The small molecule below binds the protein below.
Small molecule (SMILES): CC(=O)N[C@@H]1[C@@H](O)[C@H](O)[C@@H](CO)O[C@H]1O

Sequence of chain 1.B:
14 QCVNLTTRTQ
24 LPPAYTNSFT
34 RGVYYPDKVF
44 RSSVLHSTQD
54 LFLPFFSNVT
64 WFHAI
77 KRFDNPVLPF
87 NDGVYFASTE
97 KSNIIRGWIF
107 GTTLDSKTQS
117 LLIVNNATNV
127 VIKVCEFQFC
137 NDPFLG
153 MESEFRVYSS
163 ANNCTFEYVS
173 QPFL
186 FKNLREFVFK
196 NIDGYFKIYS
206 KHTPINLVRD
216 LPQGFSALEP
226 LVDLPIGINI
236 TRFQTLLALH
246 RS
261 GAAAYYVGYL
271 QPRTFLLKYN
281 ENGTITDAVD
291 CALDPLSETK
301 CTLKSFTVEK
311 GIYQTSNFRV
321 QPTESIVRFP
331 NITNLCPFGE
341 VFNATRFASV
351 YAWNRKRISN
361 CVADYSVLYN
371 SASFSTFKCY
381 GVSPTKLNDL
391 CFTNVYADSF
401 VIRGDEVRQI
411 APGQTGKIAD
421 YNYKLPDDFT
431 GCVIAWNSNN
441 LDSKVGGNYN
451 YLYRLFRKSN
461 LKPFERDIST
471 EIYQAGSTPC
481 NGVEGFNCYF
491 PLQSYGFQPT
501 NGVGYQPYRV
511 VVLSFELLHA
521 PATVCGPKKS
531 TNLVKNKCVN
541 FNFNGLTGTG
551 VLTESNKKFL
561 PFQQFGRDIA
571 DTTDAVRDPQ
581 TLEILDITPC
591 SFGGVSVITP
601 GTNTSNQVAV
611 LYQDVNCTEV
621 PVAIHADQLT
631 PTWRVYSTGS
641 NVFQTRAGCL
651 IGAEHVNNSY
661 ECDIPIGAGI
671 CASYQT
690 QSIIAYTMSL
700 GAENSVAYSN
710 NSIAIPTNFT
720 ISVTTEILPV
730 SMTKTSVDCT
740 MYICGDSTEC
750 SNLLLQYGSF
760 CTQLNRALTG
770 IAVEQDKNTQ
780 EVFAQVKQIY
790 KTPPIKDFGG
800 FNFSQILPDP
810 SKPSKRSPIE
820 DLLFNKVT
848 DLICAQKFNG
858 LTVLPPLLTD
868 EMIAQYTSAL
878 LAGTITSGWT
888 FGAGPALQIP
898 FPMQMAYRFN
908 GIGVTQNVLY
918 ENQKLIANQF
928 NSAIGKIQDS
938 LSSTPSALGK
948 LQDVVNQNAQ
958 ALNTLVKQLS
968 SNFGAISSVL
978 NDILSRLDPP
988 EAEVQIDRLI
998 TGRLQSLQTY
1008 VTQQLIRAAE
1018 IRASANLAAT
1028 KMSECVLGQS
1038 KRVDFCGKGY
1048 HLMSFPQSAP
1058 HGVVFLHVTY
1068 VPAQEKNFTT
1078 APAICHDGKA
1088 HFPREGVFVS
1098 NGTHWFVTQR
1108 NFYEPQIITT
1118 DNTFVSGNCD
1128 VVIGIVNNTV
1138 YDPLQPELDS

Binding-site contacts:
Ligand atom C3 contacts residue ASN61 of chain 1.B at 3.9 Å.
Ligand atom O5 contacts residue TYR28 of chain 1.B at 3.3 Å.
Ligand atom O4 contacts residue ASN61 of chain 1.B at 4.4 Å.
Ligand atom C6 contacts residue THR29 of chain 1.B at 4.3 Å.
Ligand atom C8 contacts residue TYR28 of chain 1.B at 3.6 Å (hydrophobic).
Ligand atom C5 contacts residue TYR28 of chain 1.B at 3.9 Å (hydrophobic).
Ligand atom N2 contacts residue ASN61 of chain 1.B at 2.9 Å (h-bond).
Ligand atom O7 contacts residue ASN61 of chain 1.B at 3.8 Å.
Ligand atom C6 contacts residue TYR28 of chain 1.B at 3.5 Å (hydrophobic).
Ligand atom O3 contacts residue TYR28 of chain 1.B at 3.1 Å.
Ligand atom C2 contacts residue ASN61 of chain 1.B at 2.6 Å.
Ligand atom O5 contacts residue THR29 of chain 1.B at 4.2 Å.
Ligand atom C1 contacts residue ASN61 of chain 1.B at 1.5 Å.
Ligand atom C5 contacts residue ASN61 of chain 1.B at 3.6 Å.
Ligand atom C2 contacts residue TYR28 of chain 1.B at 3.6 Å (hydrophobic).
Ligand atom C1 contacts residue TYR28 of chain 1.B at 3.9 Å (hydrophobic).
Ligand atom O6 contacts residue TYR28 of chain 1.B at 3.7 Å.
Ligand atom C3 contacts residue TYR28 of chain 1.B at 4.1 Å (hydrophobic).
Ligand atom O5 contacts residue ASN61 of chain 1.B at 2.4 Å (h-bond).
Ligand atom C4 contacts residue ASN61 of chain 1.B at 4.2 Å.
Ligand atom C7 contacts residue ASN61 of chain 1.B at 3.1 Å.
Ligand atom C8 contacts residue ASN61 of chain 1.B at 3.2 Å.